This protein binds this small molecule.
Small molecule (SMILES): CC(=O)N[C@H]1[C@H](O[C@H]2[C@H](O)[C@@H](NC(C)=O)CO[C@@H]2CO)O[C@H](CO)[C@@H](O)[C@@H]1O

Sequence of chain 1.D:
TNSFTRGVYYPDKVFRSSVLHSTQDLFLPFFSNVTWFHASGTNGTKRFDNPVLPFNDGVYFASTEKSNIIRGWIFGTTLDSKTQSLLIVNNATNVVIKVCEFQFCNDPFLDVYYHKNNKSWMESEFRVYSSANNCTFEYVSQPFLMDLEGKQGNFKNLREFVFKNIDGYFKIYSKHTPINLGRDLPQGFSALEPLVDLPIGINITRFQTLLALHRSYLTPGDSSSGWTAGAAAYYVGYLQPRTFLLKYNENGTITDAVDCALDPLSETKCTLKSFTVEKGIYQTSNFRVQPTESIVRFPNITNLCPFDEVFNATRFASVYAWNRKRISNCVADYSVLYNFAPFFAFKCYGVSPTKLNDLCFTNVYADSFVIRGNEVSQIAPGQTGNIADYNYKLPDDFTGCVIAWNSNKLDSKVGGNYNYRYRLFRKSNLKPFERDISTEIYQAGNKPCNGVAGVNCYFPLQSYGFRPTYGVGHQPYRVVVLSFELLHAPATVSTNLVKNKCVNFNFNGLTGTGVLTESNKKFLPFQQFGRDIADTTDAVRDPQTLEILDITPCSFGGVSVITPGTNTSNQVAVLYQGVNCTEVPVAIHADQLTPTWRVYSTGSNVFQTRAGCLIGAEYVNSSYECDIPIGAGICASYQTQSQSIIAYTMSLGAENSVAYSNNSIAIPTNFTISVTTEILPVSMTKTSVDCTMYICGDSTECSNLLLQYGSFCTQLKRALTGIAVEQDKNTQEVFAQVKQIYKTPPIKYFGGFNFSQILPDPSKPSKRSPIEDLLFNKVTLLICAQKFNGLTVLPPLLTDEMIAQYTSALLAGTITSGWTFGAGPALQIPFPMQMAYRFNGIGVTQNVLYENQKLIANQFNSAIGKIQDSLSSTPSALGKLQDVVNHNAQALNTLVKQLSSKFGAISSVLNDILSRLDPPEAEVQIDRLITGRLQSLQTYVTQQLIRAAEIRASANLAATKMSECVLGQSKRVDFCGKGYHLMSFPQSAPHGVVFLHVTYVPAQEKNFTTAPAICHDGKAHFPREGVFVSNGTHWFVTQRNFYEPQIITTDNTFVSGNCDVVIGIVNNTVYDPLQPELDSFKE

Binding-site contacts:
Ligand atom O5 contacts residue ASN801 of chain 1.D at 2.3 Å (h-bond).
Ligand atom C7 contacts residue ASN801 of chain 1.D at 3.2 Å.
Ligand atom N2 contacts residue ASN801 of chain 1.D at 3.0 Å (h-bond).
Ligand atom O5 contacts residue SER803 of chain 1.D at 3.2 Å (h-bond).
Ligand atom O7 contacts residue ASN801 of chain 1.D at 3.1 Å (h-bond).
Ligand atom C6 contacts residue GLN804 of chain 1.D at 3.6 Å.
Ligand atom C5 contacts residue SER803 of chain 1.D at 3.4 Å.
Ligand atom C6 contacts residue SER803 of chain 1.D at 3.9 Å.
Ligand atom C1 contacts residue ASN801 of chain 1.D at 1.4 Å.
Ligand atom C5 contacts residue ASN801 of chain 1.D at 3.6 Å.
Ligand atom C2 contacts residue ASN801 of chain 1.D at 2.4 Å.
Ligand atom C8 contacts residue ASN801 of chain 1.D at 3.7 Å.
Ligand atom C3 contacts residue ASN801 of chain 1.D at 3.8 Å.
Ligand atom O6 contacts residue GLN804 of chain 1.D at 4.2 Å.
Ligand atom C4 contacts residue ASN801 of chain 1.D at 4.1 Å.
Ligand atom C1 contacts residue SER803 of chain 1.D at 3.3 Å.